Sequence of chain 1.D:
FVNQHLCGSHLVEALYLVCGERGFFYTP

Sequence of chain 1.B:
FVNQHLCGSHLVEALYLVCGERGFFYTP

Sequence of chain 2.C:
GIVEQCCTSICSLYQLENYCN

Sequence of chain 2.D:
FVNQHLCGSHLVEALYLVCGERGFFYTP

The protein below binds the small molecule below.
Small molecule (SMILES): Cc1cccc(O)c1

Binding-site contacts:
Ligand atom C2 contacts residue CYS11 of chain 2.C at 3.6 Å (hydrophobic).
Ligand atom C3 contacts residue HIS5 of chain 1.D at 3.5 Å.
Ligand atom C2 contacts residue LEU11 of chain 2.D at 4.2 Å (hydrophobic).
Ligand atom O1 contacts residue ILE10 of chain 2.C at 3.2 Å.
Ligand atom C2 contacts residue HIS5 of chain 1.D at 4.3 Å.
Ligand atom C1 contacts residue ILE10 of chain 2.C at 3.4 Å (hydrophobic).
Ligand atom C5 contacts residue CYS7 of chain 2.D at 4.0 Å (hydrophobic).
Ligand atom C3 contacts residue ILE10 of chain 2.C at 4.4 Å (hydrophobic).
Ligand atom O1 contacts residue LEU11 of chain 2.D at 4.5 Å.
Ligand atom C5 contacts residue LEU11 of chain 2.D at 3.4 Å (hydrophobic).
Ligand atom C2 contacts residue ILE10 of chain 2.C at 3.4 Å (hydrophobic).
Ligand atom O1 contacts residue CYS11 of chain 2.C at 2.9 Å (h-bond).
Ligand atom C5 contacts residue LEU6 of chain 1.D at 4.4 Å (hydrophobic).
Ligand atom C7 contacts residue LEU16 of chain 2.C at 3.8 Å (hydrophobic).
Ligand atom O1 contacts residue CYS6 of chain 2.C at 2.7 Å (h-bond).
Ligand atom C5 contacts residue HIS5 of chain 1.D at 4.1 Å.
Ligand atom C1 contacts residue CYS6 of chain 2.C at 3.4 Å (hydrophobic).
Ligand atom C6 contacts residue ILE10 of chain 2.C at 4.4 Å (hydrophobic).
Ligand atom C6 contacts residue CYS7 of chain 2.D at 3.9 Å (hydrophobic).
Ligand atom C7 contacts residue LEU17 of chain 1.B at 3.6 Å (hydrophobic).
Ligand atom C3 contacts residue LEU16 of chain 2.C at 4.3 Å (hydrophobic).
Ligand atom C1 contacts residue CYS11 of chain 2.C at 4.0 Å (hydrophobic).
Ligand atom C1 contacts residue LEU11 of chain 2.D at 3.8 Å (hydrophobic).
Ligand atom C6 contacts residue CYS6 of chain 2.C at 3.2 Å (hydrophobic).
Ligand atom C7 contacts residue HIS5 of chain 1.D at 3.5 Å.
Ligand atom C6 contacts residue LEU11 of chain 2.D at 3.4 Å (hydrophobic).
Ligand atom C5 contacts residue HIS10 of chain 2.D at 4.1 Å.
Ligand atom C3 contacts residue LEU11 of chain 2.D at 4.2 Å (hydrophobic).
Ligand atom C4 contacts residue LEU11 of chain 2.D at 3.8 Å (hydrophobic).
Ligand atom C4 contacts residue HIS5 of chain 1.D at 3.6 Å.
Ligand atom O1 contacts residue SER9 of chain 2.C at 3.7 Å.
Ligand atom C4 contacts residue HIS10 of chain 2.D at 3.9 Å.
Ligand atom C2 contacts residue LEU16 of chain 2.C at 4.4 Å (hydrophobic).
Ligand atom C7 contacts residue ALA14 of chain 2.D at 3.6 Å (hydrophobic).